Sequence of chain 1.C:
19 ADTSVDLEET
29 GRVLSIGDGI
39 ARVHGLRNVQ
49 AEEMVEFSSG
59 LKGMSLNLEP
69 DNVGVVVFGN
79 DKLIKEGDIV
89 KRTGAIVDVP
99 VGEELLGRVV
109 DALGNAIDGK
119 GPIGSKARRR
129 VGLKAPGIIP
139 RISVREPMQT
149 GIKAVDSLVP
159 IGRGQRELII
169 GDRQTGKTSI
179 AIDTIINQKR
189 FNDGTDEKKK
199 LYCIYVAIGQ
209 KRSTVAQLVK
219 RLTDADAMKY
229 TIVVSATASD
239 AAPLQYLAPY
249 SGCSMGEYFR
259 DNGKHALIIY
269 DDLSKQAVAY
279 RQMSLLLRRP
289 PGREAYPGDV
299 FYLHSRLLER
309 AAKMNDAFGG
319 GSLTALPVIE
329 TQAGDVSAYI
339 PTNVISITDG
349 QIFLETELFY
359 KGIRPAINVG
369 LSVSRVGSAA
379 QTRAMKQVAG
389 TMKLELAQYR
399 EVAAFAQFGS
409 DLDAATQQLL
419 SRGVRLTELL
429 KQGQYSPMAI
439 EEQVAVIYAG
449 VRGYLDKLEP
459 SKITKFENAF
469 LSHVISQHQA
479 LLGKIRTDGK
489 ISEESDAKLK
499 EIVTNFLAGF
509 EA

This protein binds this small molecule.
Small molecule (SMILES): Nc1ncnc2c1ncn2[C@@H]1O[C@H](CO[P](=O)(O)O[P](=O)(O)NP(=O)(O)O)[C@@H](O)[C@H]1O

Binding-site contacts:
Ligand atom N1 contacts residue ARG362 of chain 1.C at 3.5 Å.
Ligand atom C6 contacts residue GLN432 of chain 1.C at 3.4 Å.
Ligand atom O4' contacts residue PHE357 of chain 1.C at 3.2 Å.
Ligand atom O2G contacts residue MG1 of chain 1.M at 2.2 Å.
Ligand atom O2A contacts residue GLN172 of chain 1.C at 3.6 Å.
Ligand atom PA contacts residue GLY174 of chain 1.C at 3.6 Å.
Ligand atom O5' contacts residue GLY174 of chain 1.C at 3.4 Å.
Ligand atom C5 contacts residue GLN432 of chain 1.C at 3.3 Å.
Ligand atom N9 contacts residue GLN432 of chain 1.C at 3.5 Å.
Ligand atom N7 contacts residue GLN432 of chain 1.C at 3.4 Å (h-bond).
Ligand atom C2 contacts residue ARG362 of chain 1.C at 3.5 Å.
Ligand atom PB contacts residue MG1 of chain 1.M at 3.4 Å.
Ligand atom O1G contacts residue GLN172 of chain 1.C at 3.0 Å (h-bond).
Ligand atom O5' contacts residue SER177 of chain 1.C at 3.6 Å (h-bond).
Ligand atom O1A contacts residue THR176 of chain 1.C at 3.4 Å (h-bond).
Ligand atom C8 contacts residue GLN432 of chain 1.C at 3.2 Å.
Ligand atom O2B contacts residue THR176 of chain 1.C at 3.1 Å (h-bond).
Ligand atom O3A contacts residue GLY174 of chain 1.C at 3.1 Å (h-bond).
Ligand atom PA contacts residue SER177 of chain 1.C at 3.6 Å.
Ligand atom O3A contacts residue LYS175 of chain 1.C at 3.5 Å (salt-bridge).
Ligand atom C4 contacts residue GLN432 of chain 1.C at 3.5 Å.
Ligand atom O1A contacts residue SER177 of chain 1.C at 2.6 Å (h-bond).
Ligand atom O2B contacts residue MG1 of chain 1.M at 2.2 Å.
Ligand atom O1B contacts residue GLN172 of chain 1.C at 3.4 Å (h-bond).
Ligand atom O1A contacts residue GLY174 of chain 1.C at 3.2 Å.
Ligand atom C5' contacts residue GLN172 of chain 1.C at 3.5 Å.
Ligand atom O3G contacts residue GLN172 of chain 1.C at 3.3 Å (h-bond).
Ligand atom C2' contacts residue GLN432 of chain 1.C at 3.3 Å.
Ligand atom PB contacts residue LYS175 of chain 1.C at 3.6 Å.
Ligand atom N3B contacts residue GLN172 of chain 1.C at 3.1 Å (h-bond).
Ligand atom N7 contacts residue SER177 of chain 1.C at 3.6 Å.
Ligand atom PG contacts residue MG1 of chain 1.M at 3.3 Å.
Ligand atom N1 contacts residue GLN430 of chain 1.C at 3.6 Å (h-bond).
Ligand atom O2' contacts residue GLN432 of chain 1.C at 3.4 Å (h-bond).
Ligand atom O1G contacts residue ARG171 of chain 1.C at 3.2 Å.
Ligand atom O1B contacts residue THR173 of chain 1.C at 3.3 Å (h-bond).
Ligand atom N6 contacts residue GLN430 of chain 1.C at 3.4 Å (h-bond).
Ligand atom N3B contacts residue MG1 of chain 1.M at 3.4 Å.
Ligand atom C8 contacts residue SER177 of chain 1.C at 3.4 Å.
Ligand atom O1B contacts residue LYS175 of chain 1.C at 2.8 Å.

Sequence of chain 1.F:
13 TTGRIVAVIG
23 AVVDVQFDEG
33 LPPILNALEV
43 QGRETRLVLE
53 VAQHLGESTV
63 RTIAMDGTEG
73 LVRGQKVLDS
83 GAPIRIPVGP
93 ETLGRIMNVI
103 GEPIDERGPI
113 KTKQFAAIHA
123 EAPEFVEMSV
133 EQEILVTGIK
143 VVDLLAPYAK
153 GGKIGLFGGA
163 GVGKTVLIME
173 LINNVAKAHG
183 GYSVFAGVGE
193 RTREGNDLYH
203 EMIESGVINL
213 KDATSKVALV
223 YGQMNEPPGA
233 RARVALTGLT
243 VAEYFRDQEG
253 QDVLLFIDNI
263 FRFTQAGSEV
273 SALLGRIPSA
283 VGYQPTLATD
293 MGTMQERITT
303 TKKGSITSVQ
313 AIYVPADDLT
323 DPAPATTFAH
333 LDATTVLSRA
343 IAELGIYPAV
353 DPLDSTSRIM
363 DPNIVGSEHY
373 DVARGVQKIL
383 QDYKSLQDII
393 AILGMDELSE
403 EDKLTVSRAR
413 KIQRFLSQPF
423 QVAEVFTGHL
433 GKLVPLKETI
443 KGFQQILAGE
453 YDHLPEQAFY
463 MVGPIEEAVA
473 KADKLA